Sequence of chain 1.D:
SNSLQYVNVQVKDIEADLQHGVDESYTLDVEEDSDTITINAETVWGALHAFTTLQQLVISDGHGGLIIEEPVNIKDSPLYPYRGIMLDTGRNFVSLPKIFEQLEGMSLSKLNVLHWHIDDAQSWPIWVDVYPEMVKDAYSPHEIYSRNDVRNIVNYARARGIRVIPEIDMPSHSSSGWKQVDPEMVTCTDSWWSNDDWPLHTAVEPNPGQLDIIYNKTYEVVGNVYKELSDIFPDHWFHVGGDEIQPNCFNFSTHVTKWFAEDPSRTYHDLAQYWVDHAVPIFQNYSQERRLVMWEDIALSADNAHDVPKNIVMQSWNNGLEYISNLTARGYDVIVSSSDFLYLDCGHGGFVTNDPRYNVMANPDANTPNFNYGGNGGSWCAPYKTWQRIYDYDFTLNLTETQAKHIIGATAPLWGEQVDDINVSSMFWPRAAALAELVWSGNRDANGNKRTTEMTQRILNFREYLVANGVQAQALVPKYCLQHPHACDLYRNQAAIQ

This protein binds this small molecule.
Small molecule (SMILES): CC(=O)N[C@@H]1[C@@H](O)[C@H](O)[C@@H](CO)O[C@H]1O

Binding-site contacts:
Ligand atom C5 contacts residue ASN399 of chain 1.D at 3.6 Å.
Ligand atom C1 contacts residue ASN399 of chain 1.D at 1.4 Å.
Ligand atom C3 contacts residue ASN399 of chain 1.D at 3.9 Å.
Ligand atom C2 contacts residue ASN399 of chain 1.D at 2.6 Å.
Ligand atom C8 contacts residue ALA363 of chain 1.B at 4.3 Å (hydrophobic).
Ligand atom C1 contacts residue LEU398 of chain 1.D at 4.4 Å (hydrophobic).
Ligand atom O5 contacts residue ASN399 of chain 1.D at 2.3 Å (h-bond).
Ligand atom N2 contacts residue ASN399 of chain 1.D at 3.2 Å (h-bond).
Ligand atom O7 contacts residue ASN399 of chain 1.D at 3.3 Å (h-bond).
Ligand atom C7 contacts residue ASN399 of chain 1.D at 3.5 Å.
Ligand atom C4 contacts residue ASN399 of chain 1.D at 4.2 Å.
Ligand atom C8 contacts residue LEU398 of chain 1.D at 4.4 Å (hydrophobic).
Ligand atom C8 contacts residue MET362 of chain 1.B at 3.6 Å (hydrophobic).

Sequence of chain 1.B:
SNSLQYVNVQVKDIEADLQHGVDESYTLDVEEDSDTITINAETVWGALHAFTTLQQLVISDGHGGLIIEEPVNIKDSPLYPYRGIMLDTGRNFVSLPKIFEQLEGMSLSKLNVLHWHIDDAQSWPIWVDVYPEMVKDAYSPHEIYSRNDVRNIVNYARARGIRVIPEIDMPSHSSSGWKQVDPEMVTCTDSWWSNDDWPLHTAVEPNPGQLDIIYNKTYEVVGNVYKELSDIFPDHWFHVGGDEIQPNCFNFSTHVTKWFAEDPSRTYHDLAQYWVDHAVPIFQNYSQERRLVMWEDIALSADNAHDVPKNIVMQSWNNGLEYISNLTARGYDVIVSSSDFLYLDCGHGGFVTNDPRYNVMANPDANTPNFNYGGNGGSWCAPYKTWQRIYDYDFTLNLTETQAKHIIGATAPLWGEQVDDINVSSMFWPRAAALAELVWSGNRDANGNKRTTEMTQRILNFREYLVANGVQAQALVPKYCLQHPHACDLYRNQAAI